Sequence of chain 1.A:
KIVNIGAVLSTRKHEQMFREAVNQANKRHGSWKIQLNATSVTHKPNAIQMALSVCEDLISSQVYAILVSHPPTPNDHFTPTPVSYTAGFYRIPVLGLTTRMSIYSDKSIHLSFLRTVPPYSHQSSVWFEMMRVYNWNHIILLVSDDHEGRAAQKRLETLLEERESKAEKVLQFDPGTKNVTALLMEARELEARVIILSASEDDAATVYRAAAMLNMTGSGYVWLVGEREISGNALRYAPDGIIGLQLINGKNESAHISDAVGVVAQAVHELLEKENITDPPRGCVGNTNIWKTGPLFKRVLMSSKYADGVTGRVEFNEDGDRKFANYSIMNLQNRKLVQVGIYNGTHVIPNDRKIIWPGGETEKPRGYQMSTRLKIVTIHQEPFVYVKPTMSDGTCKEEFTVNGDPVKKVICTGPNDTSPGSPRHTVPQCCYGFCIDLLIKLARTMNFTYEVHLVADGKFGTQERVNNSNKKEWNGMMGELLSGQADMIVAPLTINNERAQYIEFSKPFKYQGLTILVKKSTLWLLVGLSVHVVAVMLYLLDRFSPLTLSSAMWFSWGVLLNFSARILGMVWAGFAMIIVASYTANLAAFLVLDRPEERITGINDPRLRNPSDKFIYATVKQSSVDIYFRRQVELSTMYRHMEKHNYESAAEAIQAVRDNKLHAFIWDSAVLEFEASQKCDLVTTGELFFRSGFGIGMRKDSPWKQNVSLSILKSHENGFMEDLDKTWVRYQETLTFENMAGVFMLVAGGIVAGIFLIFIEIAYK

Binding-site contacts:
Ligand atom C1 contacts residue THR205 of chain 1.A at 4.4 Å.
Ligand atom C2 contacts residue THR205 of chain 1.A at 4.2 Å.
Ligand atom C1 contacts residue ASN203 of chain 1.A at 1.4 Å.
Ligand atom O7 contacts residue ASN203 of chain 1.A at 3.7 Å.
Ligand atom C5 contacts residue ASN203 of chain 1.A at 3.3 Å.
Ligand atom C2 contacts residue ASN203 of chain 1.A at 2.5 Å.
Ligand atom O7 contacts residue LYS202 of chain 1.A at 3.0 Å (salt-bridge).
Ligand atom O7 contacts residue THR205 of chain 1.A at 3.5 Å.
Ligand atom N2 contacts residue THR205 of chain 1.A at 3.4 Å (h-bond).
Ligand atom C3 contacts residue THR205 of chain 1.A at 4.1 Å.
Ligand atom N2 contacts residue ASN203 of chain 1.A at 3.2 Å (h-bond).
Ligand atom C4 contacts residue ASN203 of chain 1.A at 3.9 Å.
Ligand atom C3 contacts residue ASN203 of chain 1.A at 3.7 Å.
Ligand atom C6 contacts residue ASN203 of chain 1.A at 3.4 Å.
Ligand atom O3 contacts residue THR205 of chain 1.A at 4.5 Å.
Ligand atom C7 contacts residue LYS202 of chain 1.A at 4.1 Å.
Ligand atom C7 contacts residue THR205 of chain 1.A at 3.6 Å.
Ligand atom C7 contacts residue ASN203 of chain 1.A at 3.7 Å.
Ligand atom O5 contacts residue ASN203 of chain 1.A at 2.4 Å (h-bond).
Ligand atom C8 contacts residue ASN203 of chain 1.A at 4.4 Å.

A protein and the small-molecule ligand that binds it are described below.
Small molecule (SMILES): CC(=O)N[C@@H]1[C@@H](O)[C@H](O)[C@@H](CO)O[C@H]1O